A protein and the small-molecule ligand that binds it are described below.
Small molecule (SMILES): O=C(CCCC[C@@H]1SC[C@@H]2NC(=O)N[C@@H]21)Nc1ccc([N+](=O)[O-])cc1

Sequence of chain 1.A:
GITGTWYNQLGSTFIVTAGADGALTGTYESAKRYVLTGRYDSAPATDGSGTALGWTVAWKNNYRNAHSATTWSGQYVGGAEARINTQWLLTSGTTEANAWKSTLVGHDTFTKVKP

Sequence of chain 1.D:
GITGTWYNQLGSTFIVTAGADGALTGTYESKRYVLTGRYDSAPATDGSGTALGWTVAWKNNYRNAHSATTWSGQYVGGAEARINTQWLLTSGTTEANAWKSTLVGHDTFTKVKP

Binding-site contacts:
Ligand atom C1 contacts residue SER74 of chain 1.A at 3.8 Å.
Ligand atom C20 contacts residue LEU96 of chain 1.A at 3.8 Å (hydrophobic).
Ligand atom C3 contacts residue ASN9 of chain 1.A at 3.7 Å.
Ligand atom C24 contacts residue TRP106 of chain 1.D at 3.7 Å (hydrophobic).
Ligand atom C7 contacts residue TRP65 of chain 1.A at 3.8 Å (hydrophobic).
Ligand atom O2 contacts residue LEU96 of chain 1.A at 3.9 Å.
Ligand atom S1 contacts residue THR76 of chain 1.A at 3.4 Å (h-bond).
Ligand atom C3 contacts residue SER13 of chain 1.A at 3.7 Å.
Ligand atom O3 contacts residue TYR29 of chain 1.A at 2.7 Å (h-bond).
Ligand atom C6 contacts residue TRP94 of chain 1.A at 3.3 Å (hydrophobic).
Ligand atom C7 contacts residue SER31 of chain 1.A at 3.5 Å.
Ligand atom C18 contacts residue TRP106 of chain 1.D at 3.8 Å (hydrophobic).
Ligand atom N2 contacts residue LEU11 of chain 1.A at 3.8 Å.
Ligand atom N1 contacts residue LEU11 of chain 1.A at 3.7 Å.
Ligand atom O3 contacts residue ASN9 of chain 1.A at 3.0 Å (h-bond).
Ligand atom O27 contacts residue LYS107 of chain 1.D at 3.8 Å.
Ligand atom O2 contacts residue SER74 of chain 1.A at 2.8 Å (h-bond).
Ligand atom C8 contacts residue LEU96 of chain 1.A at 3.7 Å (hydrophobic).
Ligand atom O3 contacts residue ASP114 of chain 1.A at 3.7 Å.
Ligand atom C5 contacts residue ASP114 of chain 1.A at 3.8 Å.
Ligand atom C3 contacts residue ASP114 of chain 1.A at 3.7 Å.
Ligand atom O3 contacts residue LEU11 of chain 1.A at 3.9 Å.
Ligand atom C3 contacts residue LEU11 of chain 1.A at 3.6 Å (hydrophobic).
Ligand atom C10 contacts residue TRP65 of chain 1.A at 3.6 Å (hydrophobic).
Ligand atom C8 contacts residue TRP65 of chain 1.A at 3.7 Å (hydrophobic).
Ligand atom O3 contacts residue SER13 of chain 1.A at 2.7 Å (h-bond).
Ligand atom N2 contacts residue SER31 of chain 1.A at 3.0 Å (h-bond).
Ligand atom S1 contacts residue TRP78 of chain 1.A at 3.8 Å.
Ligand atom N1 contacts residue ASN9 of chain 1.A at 3.9 Å.
Ligand atom C5 contacts residue TRP94 of chain 1.A at 3.8 Å (hydrophobic).
Ligand atom C3 contacts residue SER31 of chain 1.A at 3.9 Å.
Ligand atom C9 contacts residue TRP65 of chain 1.A at 3.8 Å (hydrophobic).
Ligand atom O2 contacts residue ALA72 of chain 1.A at 3.8 Å.
Ligand atom C3 contacts residue TYR29 of chain 1.A at 3.6 Å (hydrophobic).
Ligand atom N1 contacts residue TYR29 of chain 1.A at 3.9 Å.
Ligand atom S1 contacts residue TRP65 of chain 1.A at 3.6 Å.
Ligand atom C21 contacts residue LEU110 of chain 1.A at 3.6 Å (hydrophobic).
Ligand atom C2 contacts residue TRP106 of chain 1.D at 3.6 Å (hydrophobic).
Ligand atom C4 contacts residue TRP106 of chain 1.D at 3.7 Å (hydrophobic).
Ligand atom N1 contacts residue ASP114 of chain 1.A at 2.8 Å (salt-bridge).